Binding-site contacts:
Ligand atom C9 contacts residue TYR95 of chain 1.B at 3.5 Å (hydrophobic).
Ligand atom N3 contacts residue TYR95 of chain 1.B at 3.9 Å.
Ligand atom C12 contacts residue ASN97 of chain 1.B at 4.1 Å.
Ligand atom C8 contacts residue VAL106 of chain 1.A at 3.0 Å (hydrophobic).
Ligand atom C4 contacts residue PRO1 of chain 1.A at 1.4 Å (hydrophobic).
Ligand atom C7 contacts residue VAL106 of chain 1.A at 4.0 Å (hydrophobic).
Ligand atom C4 contacts residue MET2 of chain 1.A at 4.1 Å (hydrophobic).
Ligand atom C2 contacts residue PRO1 of chain 1.A at 3.6 Å (hydrophobic).
Ligand atom C5 contacts residue MET2 of chain 1.A at 3.6 Å (hydrophobic).
Ligand atom C12 contacts residue MET2 of chain 1.A at 3.7 Å (hydrophobic).
Ligand atom N3 contacts residue PRO1 of chain 1.A at 2.4 Å (h-bond).
Ligand atom C11 contacts residue MET101 of chain 1.A at 4.2 Å (hydrophobic).
Ligand atom C5 contacts residue PRO1 of chain 1.A at 2.4 Å (hydrophobic).
Ligand atom C6 contacts residue PRO1 of chain 1.A at 3.7 Å (hydrophobic).
Ligand atom C6 contacts residue TYR95 of chain 1.B at 3.8 Å (hydrophobic).
Ligand atom C4 contacts residue TYR36 of chain 1.A at 3.9 Å (hydrophobic).
Ligand atom N1 contacts residue PRO1 of chain 1.A at 4.1 Å.
Ligand atom N1 contacts residue PHE113 of chain 1.A at 3.8 Å.
Ligand atom C2 contacts residue TYR36 of chain 1.A at 4.1 Å (hydrophobic).
Ligand atom C11 contacts residue HIS62 of chain 1.A at 3.7 Å.
Ligand atom C9 contacts residue ASN97 of chain 1.B at 3.6 Å.
Ligand atom C5 contacts residue TYR95 of chain 1.B at 4.2 Å (hydrophobic).
Ligand atom C12 contacts residue HIS62 of chain 1.A at 4.0 Å.
Ligand atom C10 contacts residue MET2 of chain 1.A at 3.2 Å (hydrophobic).
Ligand atom C2 contacts residue TYR95 of chain 1.B at 3.4 Å (hydrophobic).
Ligand atom C11 contacts residue ASN97 of chain 1.B at 2.7 Å.
Ligand atom C9 contacts residue MET2 of chain 1.A at 3.6 Å (hydrophobic).
Ligand atom C7 contacts residue TYR95 of chain 1.B at 3.9 Å (hydrophobic).
Ligand atom C9 contacts residue VAL106 of chain 1.A at 2.7 Å (hydrophobic).
Ligand atom C10 contacts residue ASN97 of chain 1.B at 2.4 Å.
Ligand atom C8 contacts residue MET2 of chain 1.A at 4.1 Å (hydrophobic).
Ligand atom N3 contacts residue TYR36 of chain 1.A at 3.7 Å.
Ligand atom C5 contacts residue HIS62 of chain 1.A at 3.9 Å.
Ligand atom C7 contacts residue MET2 of chain 1.A at 4.1 Å (hydrophobic).
Ligand atom C11 contacts residue MET2 of chain 1.A at 3.2 Å (hydrophobic).
Ligand atom C10 contacts residue TYR95 of chain 1.B at 4.2 Å (hydrophobic).
Ligand atom N1 contacts residue ILE64 of chain 1.A at 4.0 Å.
Ligand atom C8 contacts residue TYR95 of chain 1.B at 3.3 Å (hydrophobic).
Ligand atom N1 contacts residue TYR95 of chain 1.B at 3.5 Å.
Ligand atom C10 contacts residue VAL106 of chain 1.A at 3.6 Å (hydrophobic).

Sequence of chain 1.B:
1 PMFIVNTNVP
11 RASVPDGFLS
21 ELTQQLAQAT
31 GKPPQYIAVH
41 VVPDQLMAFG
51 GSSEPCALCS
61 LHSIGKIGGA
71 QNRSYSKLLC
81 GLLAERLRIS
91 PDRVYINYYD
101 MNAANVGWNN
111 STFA

Sequence of chain 1.A:
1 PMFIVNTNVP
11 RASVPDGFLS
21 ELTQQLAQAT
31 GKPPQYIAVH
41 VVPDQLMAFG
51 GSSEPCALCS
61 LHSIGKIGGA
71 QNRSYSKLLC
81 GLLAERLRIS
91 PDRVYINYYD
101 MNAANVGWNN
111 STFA

The small molecule below binds the protein below.
Small molecule (SMILES): c1ccc(-c2ccncn2)cc1